Sequence of chain 1.B:
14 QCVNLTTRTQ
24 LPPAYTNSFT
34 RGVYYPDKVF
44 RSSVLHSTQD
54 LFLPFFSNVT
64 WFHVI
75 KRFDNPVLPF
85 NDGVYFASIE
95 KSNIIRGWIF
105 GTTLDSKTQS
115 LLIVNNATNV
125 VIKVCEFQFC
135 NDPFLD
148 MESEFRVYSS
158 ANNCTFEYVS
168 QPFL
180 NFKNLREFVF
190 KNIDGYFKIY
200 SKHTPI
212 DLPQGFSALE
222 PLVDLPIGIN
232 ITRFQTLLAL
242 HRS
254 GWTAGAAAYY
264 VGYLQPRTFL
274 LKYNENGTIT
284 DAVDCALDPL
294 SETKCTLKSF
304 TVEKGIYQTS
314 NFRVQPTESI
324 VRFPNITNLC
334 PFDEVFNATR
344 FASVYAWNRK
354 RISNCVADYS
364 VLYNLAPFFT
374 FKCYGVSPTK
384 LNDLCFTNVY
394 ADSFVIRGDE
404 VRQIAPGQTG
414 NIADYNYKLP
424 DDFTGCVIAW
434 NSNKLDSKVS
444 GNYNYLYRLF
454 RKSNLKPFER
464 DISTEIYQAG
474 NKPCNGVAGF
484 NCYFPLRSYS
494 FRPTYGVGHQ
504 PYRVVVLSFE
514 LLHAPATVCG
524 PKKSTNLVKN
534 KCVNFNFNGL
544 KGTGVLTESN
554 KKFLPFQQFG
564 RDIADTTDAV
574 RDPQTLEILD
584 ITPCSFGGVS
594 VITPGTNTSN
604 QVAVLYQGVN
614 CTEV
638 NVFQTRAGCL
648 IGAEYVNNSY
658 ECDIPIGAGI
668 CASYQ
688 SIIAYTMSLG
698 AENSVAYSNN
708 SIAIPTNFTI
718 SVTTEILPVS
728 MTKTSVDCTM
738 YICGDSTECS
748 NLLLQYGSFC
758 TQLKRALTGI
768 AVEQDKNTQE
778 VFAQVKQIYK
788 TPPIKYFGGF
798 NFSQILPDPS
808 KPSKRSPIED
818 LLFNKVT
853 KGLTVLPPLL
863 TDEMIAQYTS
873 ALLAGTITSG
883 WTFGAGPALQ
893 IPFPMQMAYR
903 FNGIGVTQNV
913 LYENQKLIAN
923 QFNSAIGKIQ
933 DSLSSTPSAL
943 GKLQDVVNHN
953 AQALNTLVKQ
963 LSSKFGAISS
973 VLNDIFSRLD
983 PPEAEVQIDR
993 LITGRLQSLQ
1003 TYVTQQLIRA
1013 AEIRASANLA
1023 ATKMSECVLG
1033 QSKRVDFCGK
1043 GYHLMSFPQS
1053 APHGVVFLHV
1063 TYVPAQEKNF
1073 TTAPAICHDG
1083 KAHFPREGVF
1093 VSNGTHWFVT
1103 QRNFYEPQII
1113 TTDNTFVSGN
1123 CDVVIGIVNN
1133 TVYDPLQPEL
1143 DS

Binding-site contacts:
Ligand atom N2 contacts residue ASN61 of chain 1.B at 2.9 Å (h-bond).
Ligand atom C1 contacts residue ASN61 of chain 1.B at 1.4 Å.
Ligand atom O6 contacts residue TYR28 of chain 1.B at 3.2 Å.
Ligand atom C1 contacts residue TYR28 of chain 1.B at 3.7 Å (hydrophobic).
Ligand atom O5 contacts residue TYR28 of chain 1.B at 3.6 Å.
Ligand atom O5 contacts residue ASN61 of chain 1.B at 2.4 Å (h-bond).
Ligand atom C5 contacts residue ASN61 of chain 1.B at 3.7 Å.
Ligand atom C2 contacts residue ASN61 of chain 1.B at 2.5 Å.
Ligand atom O7 contacts residue ASN61 of chain 1.B at 4.0 Å.
Ligand atom C3 contacts residue ASN61 of chain 1.B at 3.8 Å.
Ligand atom C7 contacts residue ASN61 of chain 1.B at 3.7 Å.
Ligand atom C6 contacts residue TYR28 of chain 1.B at 3.7 Å (hydrophobic).
Ligand atom C5 contacts residue TYR28 of chain 1.B at 3.6 Å (hydrophobic).
Ligand atom C8 contacts residue ASN61 of chain 1.B at 4.2 Å.
Ligand atom C4 contacts residue ASN61 of chain 1.B at 4.2 Å.

The protein below binds the small molecule below.
Small molecule (SMILES): CC(=O)N[C@@H]1[C@@H](O)[C@H](O)[C@@H](CO)O[C@H]1O